Sequence of chain 16.A:
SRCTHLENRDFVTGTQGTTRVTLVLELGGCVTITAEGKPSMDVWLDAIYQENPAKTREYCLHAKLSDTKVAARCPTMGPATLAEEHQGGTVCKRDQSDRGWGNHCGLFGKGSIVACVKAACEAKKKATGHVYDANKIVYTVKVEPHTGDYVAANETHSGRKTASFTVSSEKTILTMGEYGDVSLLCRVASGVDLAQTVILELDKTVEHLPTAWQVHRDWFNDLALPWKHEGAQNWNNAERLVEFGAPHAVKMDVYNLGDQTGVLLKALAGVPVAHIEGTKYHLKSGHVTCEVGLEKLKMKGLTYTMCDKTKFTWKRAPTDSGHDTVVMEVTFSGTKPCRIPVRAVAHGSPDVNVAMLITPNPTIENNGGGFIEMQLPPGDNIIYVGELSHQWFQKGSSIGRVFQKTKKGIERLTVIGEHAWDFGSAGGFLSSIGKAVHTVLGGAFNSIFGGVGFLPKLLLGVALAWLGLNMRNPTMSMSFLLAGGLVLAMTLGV

Binding-site contacts:
Ligand atom O5 contacts residue HIS104 of chain 16.A at 3.0 Å (h-bond).
Ligand atom C2 contacts residue ASN154 of chain 16.B at 2.4 Å.
Ligand atom C6 contacts residue HIS104 of chain 16.A at 3.2 Å.
Ligand atom C5 contacts residue HIS104 of chain 16.A at 3.1 Å.
Ligand atom C8 contacts residue ASN154 of chain 16.B at 3.4 Å.
Ligand atom C8 contacts residue HIS104 of chain 16.A at 4.0 Å.
Ligand atom O7 contacts residue ASN154 of chain 16.B at 3.3 Å (h-bond).
Ligand atom C1 contacts residue HIS104 of chain 16.A at 3.2 Å.
Ligand atom C4 contacts residue HIS104 of chain 16.A at 4.4 Å.
Ligand atom C3 contacts residue ASN154 of chain 16.B at 3.8 Å.
Ligand atom C1 contacts residue ASN154 of chain 16.B at 1.4 Å.
Ligand atom N2 contacts residue ASN154 of chain 16.B at 2.9 Å (h-bond).
Ligand atom C5 contacts residue ASN154 of chain 16.B at 3.7 Å.
Ligand atom O5 contacts residue ASN154 of chain 16.B at 2.4 Å (h-bond).
Ligand atom C4 contacts residue ASN154 of chain 16.B at 4.2 Å.
Ligand atom C7 contacts residue ASN154 of chain 16.B at 3.3 Å.

Sequence of chain 16.B:
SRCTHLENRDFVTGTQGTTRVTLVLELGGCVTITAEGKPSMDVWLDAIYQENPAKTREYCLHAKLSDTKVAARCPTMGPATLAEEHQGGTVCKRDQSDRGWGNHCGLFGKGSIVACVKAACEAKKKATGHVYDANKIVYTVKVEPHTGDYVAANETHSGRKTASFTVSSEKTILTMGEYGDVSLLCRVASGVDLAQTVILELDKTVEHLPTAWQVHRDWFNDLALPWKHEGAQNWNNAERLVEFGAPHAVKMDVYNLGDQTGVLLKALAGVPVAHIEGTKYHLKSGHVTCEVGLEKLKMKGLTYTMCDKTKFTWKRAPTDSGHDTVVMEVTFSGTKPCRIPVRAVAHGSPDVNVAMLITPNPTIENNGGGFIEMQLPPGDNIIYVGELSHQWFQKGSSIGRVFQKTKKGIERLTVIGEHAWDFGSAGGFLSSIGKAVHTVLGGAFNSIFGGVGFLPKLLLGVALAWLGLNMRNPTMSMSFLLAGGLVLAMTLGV

The small molecule below binds the protein below.
Small molecule (SMILES): CC(=O)N[C@H]1[C@H](O[C@H]2[C@H](O)[C@@H](NC(C)=O)CO[C@@H]2CO[C@@H]2O[C@@H](C)[C@@H](O)[C@@H](O)[C@@H]2O)O[C@H](CO)[C@@H](O)[C@@H]1O